Sequence of chain 1.C:
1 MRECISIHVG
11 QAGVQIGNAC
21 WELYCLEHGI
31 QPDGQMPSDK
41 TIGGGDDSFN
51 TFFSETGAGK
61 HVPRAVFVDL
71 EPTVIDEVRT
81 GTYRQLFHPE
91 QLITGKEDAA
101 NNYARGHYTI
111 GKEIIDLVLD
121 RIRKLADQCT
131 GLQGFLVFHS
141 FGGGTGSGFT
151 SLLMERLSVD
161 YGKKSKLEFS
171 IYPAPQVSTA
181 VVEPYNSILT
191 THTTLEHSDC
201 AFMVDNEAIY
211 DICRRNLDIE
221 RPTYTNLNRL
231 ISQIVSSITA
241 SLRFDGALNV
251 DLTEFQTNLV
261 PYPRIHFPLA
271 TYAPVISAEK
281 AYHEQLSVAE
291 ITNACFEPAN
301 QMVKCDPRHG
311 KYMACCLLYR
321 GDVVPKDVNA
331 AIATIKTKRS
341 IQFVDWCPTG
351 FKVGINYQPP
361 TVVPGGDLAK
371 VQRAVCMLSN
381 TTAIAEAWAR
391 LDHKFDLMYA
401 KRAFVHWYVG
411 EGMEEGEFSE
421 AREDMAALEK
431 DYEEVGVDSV

Sequence of chain 1.B:
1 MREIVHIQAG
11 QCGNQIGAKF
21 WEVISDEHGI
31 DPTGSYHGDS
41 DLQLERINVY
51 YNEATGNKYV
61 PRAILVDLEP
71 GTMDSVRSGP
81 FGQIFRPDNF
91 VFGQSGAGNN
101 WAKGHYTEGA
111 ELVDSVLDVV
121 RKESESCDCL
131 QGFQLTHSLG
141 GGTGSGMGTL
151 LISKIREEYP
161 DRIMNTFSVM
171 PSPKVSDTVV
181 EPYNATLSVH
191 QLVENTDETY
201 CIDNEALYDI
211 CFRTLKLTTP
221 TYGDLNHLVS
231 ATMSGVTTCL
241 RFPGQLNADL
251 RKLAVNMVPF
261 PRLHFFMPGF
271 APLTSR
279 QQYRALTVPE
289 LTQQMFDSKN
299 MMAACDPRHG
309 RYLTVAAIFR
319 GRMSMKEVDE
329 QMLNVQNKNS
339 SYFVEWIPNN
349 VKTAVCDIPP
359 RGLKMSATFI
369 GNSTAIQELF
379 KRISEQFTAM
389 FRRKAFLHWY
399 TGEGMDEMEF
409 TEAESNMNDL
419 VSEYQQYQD

This protein binds this small molecule.
Small molecule (SMILES): CCC(=O)Nc1ccc(C)cc1O

Binding-site contacts:
Ligand atom O2 contacts residue ASN100 of chain 1.B at 4.2 Å.
Ligand atom C2 contacts residue ASN100 of chain 1.B at 4.1 Å.
Ligand atom N1 contacts residue GLY98 of chain 1.B at 3.0 Å (h-bond).
Ligand atom C4 contacts residue THR257 of chain 1.C at 3.4 Å.
Ligand atom O2 contacts residue ALA97 of chain 1.B at 4.2 Å.
Ligand atom N1 contacts residue THR257 of chain 1.C at 2.9 Å (h-bond).
Ligand atom C2 contacts residue VAL180 of chain 1.B at 4.2 Å (hydrophobic).
Ligand atom C1 contacts residue GLY98 of chain 1.B at 3.9 Å.
Ligand atom C2 contacts residue GLY98 of chain 1.B at 3.2 Å.
Ligand atom C3 contacts residue TRP397 of chain 1.B at 3.8 Å (hydrophobic).
Ligand atom C6 contacts residue GLN256 of chain 1.C at 4.0 Å.
Ligand atom O1 contacts residue GLY98 of chain 1.B at 3.5 Å (h-bond).
Ligand atom C9 contacts residue LYS103 of chain 1.B at 3.8 Å.
Ligand atom C3 contacts residue ASN100 of chain 1.B at 4.0 Å.
Ligand atom C8 contacts residue LYS103 of chain 1.B at 3.6 Å.
Ligand atom O1 contacts residue TRP397 of chain 1.B at 3.7 Å.
Ligand atom C5 contacts residue THR253 of chain 1.C at 3.2 Å.
Ligand atom C6 contacts residue THR253 of chain 1.C at 3.5 Å.
Ligand atom C5 contacts residue TRP397 of chain 1.B at 3.8 Å (hydrophobic).
Ligand atom C9 contacts residue GLY98 of chain 1.B at 3.9 Å.
Ligand atom C5 contacts residue THR257 of chain 1.C at 3.3 Å.
Ligand atom O2 contacts residue GLY98 of chain 1.B at 3.3 Å (h-bond).
Ligand atom C2 contacts residue TRP397 of chain 1.B at 3.8 Å (hydrophobic).
Ligand atom C2 contacts residue ASN99 of chain 1.B at 3.8 Å.
Ligand atom C4 contacts residue THR253 of chain 1.C at 4.2 Å.
Ligand atom C1 contacts residue TYR398 of chain 1.B at 3.8 Å (hydrophobic).
Ligand atom C1 contacts residue ASN100 of chain 1.B at 3.4 Å.
Ligand atom C3 contacts residue GLY98 of chain 1.B at 3.0 Å.
Ligand atom C1 contacts residue TRP397 of chain 1.B at 3.5 Å (hydrophobic).
Ligand atom O2 contacts residue LYS103 of chain 1.B at 3.1 Å (salt-bridge).
Ligand atom C3 contacts residue THR257 of chain 1.C at 4.0 Å.
Ligand atom C4 contacts residue GLY98 of chain 1.B at 3.8 Å.
Ligand atom C4 contacts residue TRP397 of chain 1.B at 4.1 Å (hydrophobic).
Ligand atom C10 contacts residue THR253 of chain 1.C at 3.6 Å.
Ligand atom C1 contacts residue ASN99 of chain 1.B at 3.4 Å.
Ligand atom N1 contacts residue TRP397 of chain 1.B at 4.1 Å.
Ligand atom C2 contacts residue THR257 of chain 1.C at 3.5 Å.
Ligand atom O1 contacts residue ASN100 of chain 1.B at 3.0 Å (h-bond).
Ligand atom C7 contacts residue THR253 of chain 1.C at 4.0 Å.
Ligand atom C6 contacts residue TRP397 of chain 1.B at 4.1 Å (hydrophobic).